Sequence of chain 1.A:
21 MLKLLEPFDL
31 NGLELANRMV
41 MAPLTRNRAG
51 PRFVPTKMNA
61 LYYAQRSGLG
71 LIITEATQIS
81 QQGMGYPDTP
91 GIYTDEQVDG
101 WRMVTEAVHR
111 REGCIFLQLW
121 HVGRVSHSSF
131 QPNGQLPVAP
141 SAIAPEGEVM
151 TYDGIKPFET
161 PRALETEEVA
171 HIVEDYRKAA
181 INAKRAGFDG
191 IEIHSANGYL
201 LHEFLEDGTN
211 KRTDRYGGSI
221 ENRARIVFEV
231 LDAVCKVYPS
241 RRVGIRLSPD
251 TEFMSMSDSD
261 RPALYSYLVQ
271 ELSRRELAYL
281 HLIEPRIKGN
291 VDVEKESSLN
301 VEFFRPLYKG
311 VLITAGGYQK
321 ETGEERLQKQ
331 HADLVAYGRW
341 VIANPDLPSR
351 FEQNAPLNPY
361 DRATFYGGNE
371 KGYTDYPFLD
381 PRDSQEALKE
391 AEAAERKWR

Binding-site contacts:
Ligand atom C5 contacts residue ASP99 of chain 1.A at 3.3 Å.
Ligand atom C4 contacts residue GLU96 of chain 1.A at 3.8 Å.
Ligand atom C2 contacts residue GLU96 of chain 1.A at 3.8 Å.
Ligand atom C5 contacts residue ASP95 of chain 1.A at 3.9 Å.
Ligand atom C4 contacts residue ASP99 of chain 1.A at 3.3 Å.
Ligand atom O4 contacts residue GLU96 of chain 1.A at 4.3 Å.
Ligand atom C1 contacts residue GLU96 of chain 1.A at 3.9 Å.
Ligand atom C3 contacts residue GLU96 of chain 1.A at 3.7 Å.
Ligand atom C5 contacts residue GLU96 of chain 1.A at 3.7 Å.
Ligand atom O4 contacts residue ASP99 of chain 1.A at 2.5 Å (salt-bridge).
Ligand atom C6 contacts residue GLU96 of chain 1.A at 3.7 Å.
Ligand atom O1' contacts residue GLU96 of chain 1.A at 4.5 Å.
Ligand atom C6 contacts residue ASP95 of chain 1.A at 4.1 Å.

A protein and the small-molecule ligand that binds it are described below.
Small molecule (SMILES): O=Cc1ccc(O)cc1